Sequence of chain 1.B:
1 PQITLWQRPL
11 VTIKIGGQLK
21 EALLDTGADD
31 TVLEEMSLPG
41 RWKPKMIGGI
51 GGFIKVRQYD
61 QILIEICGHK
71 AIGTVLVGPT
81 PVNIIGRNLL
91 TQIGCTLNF

Sequence of chain 1.A:
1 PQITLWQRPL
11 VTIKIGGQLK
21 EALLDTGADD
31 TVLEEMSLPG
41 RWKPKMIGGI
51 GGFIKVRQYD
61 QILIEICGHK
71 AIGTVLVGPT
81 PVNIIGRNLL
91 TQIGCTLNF

Binding-site contacts:
Ligand atom C10 contacts residue ASP29 of chain 1.B at 2.9 Å.
Ligand atom O2 contacts residue GLY49 of chain 1.A at 3.6 Å.
Ligand atom C6 contacts residue GLY48 of chain 1.B at 3.3 Å.
Ligand atom C15 contacts residue GLY49 of chain 1.B at 3.7 Å.
Ligand atom O2 contacts residue ILE50 of chain 1.B at 3.6 Å.
Ligand atom C5 contacts residue GLY27 of chain 1.A at 3.1 Å.
Ligand atom O5 contacts residue ASP29 of chain 1.B at 2.6 Å (salt-bridge).
Ligand atom C19 contacts residue ALA28 of chain 1.B at 3.4 Å (hydrophobic).
Ligand atom C13 contacts residue VAL82 of chain 1.A at 3.4 Å (hydrophobic).
Ligand atom C17 contacts residue ILE84 of chain 1.B at 3.7 Å (hydrophobic).
Ligand atom O1 contacts residue ASP25 of chain 1.A at 2.9 Å (salt-bridge).
Ligand atom N2 contacts residue GLY27 of chain 1.A at 3.7 Å.
Ligand atom C40 contacts residue ASP29 of chain 1.A at 3.4 Å.
Ligand atom O7 contacts residue ASP30 of chain 1.A at 2.7 Å (salt-bridge).
Ligand atom C40 contacts residue ASP30 of chain 1.A at 3.3 Å.
Ligand atom O5 contacts residue ALA28 of chain 1.B at 2.9 Å.
Ligand atom C24 contacts residue ARG8 of chain 1.A at 3.3 Å.
Ligand atom O1 contacts residue ALA28 of chain 1.B at 3.5 Å (h-bond).
Ligand atom C3 contacts residue ASP25 of chain 1.A at 3.5 Å.
Ligand atom C15 contacts residue PRO81 of chain 1.A at 3.4 Å (hydrophobic).
Ligand atom C9 contacts residue ARG8 of chain 1.A at 3.5 Å.
Ligand atom O2 contacts residue GLY48 of chain 1.A at 3.2 Å (h-bond).
Ligand atom O5 contacts residue GLY27 of chain 1.B at 3.1 Å (h-bond).
Ligand atom C14 contacts residue PRO81 of chain 1.A at 3.7 Å (hydrophobic).
Ligand atom N6 contacts residue ASP29 of chain 1.A at 3.1 Å.
Ligand atom N5 contacts residue ASP29 of chain 1.B at 3.5 Å (salt-bridge).
Ligand atom C5 contacts residue ASP25 of chain 1.A at 3.4 Å.
Ligand atom C4 contacts residue ASP25 of chain 1.A at 3.2 Å.
Ligand atom C22 contacts residue VAL32 of chain 1.B at 3.6 Å (hydrophobic).
Ligand atom C31 contacts residue GLY48 of chain 1.B at 3.3 Å.
Ligand atom N6 contacts residue ILE47 of chain 1.A at 3.7 Å.
Ligand atom C20 contacts residue ASP29 of chain 1.B at 3.4 Å.
Ligand atom C3 contacts residue ASP25 of chain 1.B at 3.3 Å.
Ligand atom O1 contacts residue GLY27 of chain 1.B at 3.6 Å.
Ligand atom C10 contacts residue ARG8 of chain 1.A at 3.3 Å.
Ligand atom O7 contacts residue ASP29 of chain 1.A at 3.5 Å.
Ligand atom C8 contacts residue GLY27 of chain 1.A at 3.3 Å.
Ligand atom O1 contacts residue ASP25 of chain 1.B at 2.5 Å (salt-bridge).
Ligand atom C36 contacts residue ASP30 of chain 1.A at 3.5 Å.
Ligand atom C22 contacts residue ILE50 of chain 1.A at 3.7 Å (hydrophobic).

This small molecule binds to this protein.
Small molecule (SMILES): Cc1nc(CN2CCN([C@H](C(=O)N[C@@H](Cc3ccccc3)[C@H](O)CN(CC(C)C)S(=O)(=O)c3ccc(/C=N/O)cc3)C(C)C)C2=O)cs1